Sequence of chain 1.B:
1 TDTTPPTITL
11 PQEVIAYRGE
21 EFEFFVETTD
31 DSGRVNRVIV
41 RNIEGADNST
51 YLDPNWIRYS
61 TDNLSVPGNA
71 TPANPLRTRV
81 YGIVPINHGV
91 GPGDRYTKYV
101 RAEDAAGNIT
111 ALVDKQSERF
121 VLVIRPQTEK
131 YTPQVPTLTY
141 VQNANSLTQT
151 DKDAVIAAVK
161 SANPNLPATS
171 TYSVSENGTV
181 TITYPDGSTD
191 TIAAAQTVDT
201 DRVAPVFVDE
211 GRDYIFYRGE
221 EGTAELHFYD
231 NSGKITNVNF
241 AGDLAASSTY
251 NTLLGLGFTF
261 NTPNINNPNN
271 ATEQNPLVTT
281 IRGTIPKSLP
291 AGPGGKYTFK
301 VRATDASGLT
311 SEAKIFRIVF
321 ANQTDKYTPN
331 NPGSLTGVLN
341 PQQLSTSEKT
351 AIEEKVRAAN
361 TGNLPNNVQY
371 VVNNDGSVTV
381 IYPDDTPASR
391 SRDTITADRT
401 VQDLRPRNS

The protein below binds the small molecule below.
Small molecule (SMILES): CC(=O)N[C@@H]1[C@@H](O)[C@H](O[C@@H]2O[C@H](CO)[C@H](O)[C@H](O[C@]3(C(=O)O)C[C@H](O)[C@@H](NC(C)=O)[C@H]([C@H](O)[C@H](O)CO)O3)[C@H]2O)[C@@H](CO)O[C@H]1O

Binding-site contacts:
Ligand atom O9 contacts residue THR298 of chain 1.B at 4.4 Å.
Ligand atom C5 contacts residue ALA245 of chain 1.B at 4.1 Å (hydrophobic).
Ligand atom O10 contacts residue GLY294 of chain 1.B at 4.1 Å.
Ligand atom C1 contacts residue LYS296 of chain 1.B at 3.6 Å.
Ligand atom O1A contacts residue THR298 of chain 1.B at 3.8 Å.
Ligand atom C4 contacts residue GLY294 of chain 1.B at 4.2 Å.
Ligand atom C10 contacts residue TYR297 of chain 1.B at 4.1 Å (hydrophobic).
Ligand atom C5 contacts residue LYS296 of chain 1.B at 4.3 Å.
Ligand atom C8 contacts residue THR249 of chain 1.B at 3.7 Å.
Ligand atom N5 contacts residue LYS296 of chain 1.B at 3.6 Å.
Ligand atom O4 contacts residue GLY294 of chain 1.B at 3.2 Å (h-bond).
Ligand atom O8 contacts residue THR249 of chain 1.B at 4.1 Å.
Ligand atom O1B contacts residue THR249 of chain 1.B at 4.0 Å.
Ligand atom C4 contacts residue ALA245 of chain 1.B at 4.0 Å (hydrophobic).
Ligand atom C8 contacts residue THR252 of chain 1.B at 4.4 Å.
Ligand atom O8 contacts residue THR252 of chain 1.B at 3.7 Å.
Ligand atom C8 contacts residue TYR297 of chain 1.B at 4.3 Å (hydrophobic).
Ligand atom O1B contacts residue THR298 of chain 1.B at 3.8 Å.
Ligand atom O8 contacts residue SER248 of chain 1.B at 4.3 Å.
Ligand atom C2 contacts residue LYS296 of chain 1.B at 4.2 Å.
Ligand atom C7 contacts residue TYR297 of chain 1.B at 4.4 Å (hydrophobic).
Ligand atom C6 contacts residue ALA245 of chain 1.B at 4.2 Å (hydrophobic).
Ligand atom N5 contacts residue TYR297 of chain 1.B at 4.2 Å.
Ligand atom O9 contacts residue THR249 of chain 1.B at 2.3 Å.
Ligand atom O1A contacts residue LYS296 of chain 1.B at 2.4 Å (salt-bridge).
Ligand atom C4 contacts residue LYS296 of chain 1.B at 3.9 Å.
Ligand atom O10 contacts residue TYR297 of chain 1.B at 3.9 Å.
Ligand atom O6 contacts residue SER248 of chain 1.B at 4.3 Å.
Ligand atom O9 contacts residue TYR297 of chain 1.B at 4.0 Å.
Ligand atom O6 contacts residue ALA245 of chain 1.B at 3.9 Å.
Ligand atom C9 contacts residue THR249 of chain 1.B at 2.6 Å.
Ligand atom C1 contacts residue THR298 of chain 1.B at 4.4 Å.
Ligand atom O6 contacts residue LYS300 of chain 1.B at 4.0 Å.
Ligand atom C3 contacts residue LYS296 of chain 1.B at 3.7 Å.
Ligand atom C10 contacts residue GLY294 of chain 1.B at 4.2 Å.
Ligand atom C1 contacts residue ALA245 of chain 1.B at 4.2 Å (hydrophobic).
Ligand atom O6 contacts residue ALA245 of chain 1.B at 3.8 Å.
Ligand atom N5 contacts residue GLY294 of chain 1.B at 3.9 Å.
Ligand atom O3 contacts residue ALA245 of chain 1.B at 4.0 Å.
Ligand atom O5 contacts residue ALA245 of chain 1.B at 3.7 Å.